Sequence of chain 1.A:
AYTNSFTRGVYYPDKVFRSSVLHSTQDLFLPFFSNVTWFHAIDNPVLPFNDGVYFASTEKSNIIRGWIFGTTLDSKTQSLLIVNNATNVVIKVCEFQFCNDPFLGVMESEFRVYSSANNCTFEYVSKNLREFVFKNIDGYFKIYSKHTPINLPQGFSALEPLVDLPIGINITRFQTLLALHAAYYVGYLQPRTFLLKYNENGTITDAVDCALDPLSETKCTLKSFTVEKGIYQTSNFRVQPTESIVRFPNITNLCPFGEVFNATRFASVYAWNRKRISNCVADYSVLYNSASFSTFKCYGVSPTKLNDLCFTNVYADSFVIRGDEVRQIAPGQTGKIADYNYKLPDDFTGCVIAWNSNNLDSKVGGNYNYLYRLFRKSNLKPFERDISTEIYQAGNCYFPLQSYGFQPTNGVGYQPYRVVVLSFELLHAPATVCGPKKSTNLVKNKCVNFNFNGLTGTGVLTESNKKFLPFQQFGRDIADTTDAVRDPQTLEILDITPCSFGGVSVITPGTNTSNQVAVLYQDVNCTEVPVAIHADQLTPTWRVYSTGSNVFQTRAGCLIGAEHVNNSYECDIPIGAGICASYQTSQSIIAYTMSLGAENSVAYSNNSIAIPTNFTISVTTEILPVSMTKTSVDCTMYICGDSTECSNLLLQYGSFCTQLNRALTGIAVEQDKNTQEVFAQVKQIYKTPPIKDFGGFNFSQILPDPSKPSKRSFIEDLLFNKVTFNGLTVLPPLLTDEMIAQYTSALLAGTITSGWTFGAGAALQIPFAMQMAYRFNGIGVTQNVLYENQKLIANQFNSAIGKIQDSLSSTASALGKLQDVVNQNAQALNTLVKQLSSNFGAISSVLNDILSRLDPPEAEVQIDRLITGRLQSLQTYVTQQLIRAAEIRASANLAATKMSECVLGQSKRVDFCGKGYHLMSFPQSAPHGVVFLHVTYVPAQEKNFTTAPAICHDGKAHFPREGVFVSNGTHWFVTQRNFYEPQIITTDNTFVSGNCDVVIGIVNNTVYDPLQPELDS

Binding-site contacts:
Ligand atom C3 contacts residue ASN1084 of chain 1.A at 3.8 Å.
Ligand atom O5 contacts residue PHE1089 of chain 1.A at 3.9 Å.
Ligand atom C6 contacts residue PHE1089 of chain 1.A at 3.5 Å (hydrophobic).
Ligand atom C2 contacts residue HIS1087 of chain 1.A at 4.5 Å.
Ligand atom O5 contacts residue ASN1084 of chain 1.A at 2.3 Å (h-bond).
Ligand atom O7 contacts residue HIS1087 of chain 1.A at 3.0 Å.
Ligand atom N2 contacts residue ASN1084 of chain 1.A at 2.9 Å (h-bond).
Ligand atom C5 contacts residue ASN1084 of chain 1.A at 3.6 Å.
Ligand atom O6 contacts residue PHE1089 of chain 1.A at 3.9 Å.
Ligand atom C5 contacts residue PHE1089 of chain 1.A at 4.0 Å (hydrophobic).
Ligand atom C4 contacts residue ASN1084 of chain 1.A at 4.2 Å.
Ligand atom C2 contacts residue ASN1084 of chain 1.A at 2.4 Å.
Ligand atom C1 contacts residue ASN1084 of chain 1.A at 1.4 Å.
Ligand atom O5 contacts residue HIS1087 of chain 1.A at 4.4 Å.
Ligand atom N2 contacts residue HIS1087 of chain 1.A at 4.0 Å.
Ligand atom C7 contacts residue ASN1084 of chain 1.A at 3.1 Å.
Ligand atom C8 contacts residue THR1086 of chain 1.A at 4.1 Å.
Ligand atom C8 contacts residue ASN1084 of chain 1.A at 3.5 Å.
Ligand atom C8 contacts residue HIS1087 of chain 1.A at 3.8 Å.
Ligand atom C7 contacts residue HIS1087 of chain 1.A at 3.4 Å.
Ligand atom C3 contacts residue HIS1087 of chain 1.A at 4.3 Å.
Ligand atom N2 contacts residue THR1086 of chain 1.A at 4.2 Å.
Ligand atom C6 contacts residue HIS1087 of chain 1.A at 4.0 Å.
Ligand atom C4 contacts residue HIS1087 of chain 1.A at 4.0 Å.
Ligand atom O4 contacts residue HIS1087 of chain 1.A at 3.3 Å.
Ligand atom O7 contacts residue ASN1084 of chain 1.A at 3.0 Å (h-bond).
Ligand atom C5 contacts residue HIS1087 of chain 1.A at 3.4 Å.

The protein below binds the small molecule below.
Small molecule (SMILES): CC(=O)N[C@H]1[C@H](O[C@H]2[C@H](O)[C@@H](NC(C)=O)CO[C@@H]2CO)O[C@H](CO)[C@@H](O)[C@@H]1O